Sequence of chain 1.X:
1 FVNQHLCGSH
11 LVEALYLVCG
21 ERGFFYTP

Sequence of chain 1.BA:
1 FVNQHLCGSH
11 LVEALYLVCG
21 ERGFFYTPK

Sequence of chain 1.Z:
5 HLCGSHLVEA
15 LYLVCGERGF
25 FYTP

Binding-site contacts:
Ligand atom CD2 contacts residue LEU16 of chain 1.W at 4.3 Å (hydrophobic).
Ligand atom CE2 contacts residue HIS5 of chain 1.BA at 3.7 Å.
Ligand atom CZ3 contacts residue CYS6 of chain 1.W at 3.4 Å (hydrophobic).
Ligand atom CA contacts residue LEU17 of chain 1.Z at 4.3 Å (hydrophobic).
Ligand atom CD1 contacts residue LEU17 of chain 1.Z at 3.7 Å (hydrophobic).
Ligand atom OH contacts residue LEU11 of chain 1.X at 4.3 Å.
Ligand atom CZ2 contacts residue HIS5 of chain 1.BA at 4.2 Å.
Ligand atom NE1 contacts residue HIS5 of chain 1.BA at 3.8 Å.
Ligand atom CZ2 contacts residue LEU6 of chain 1.BA at 4.0 Å (hydrophobic).
Ligand atom CA contacts residue CYS11 of chain 1.W at 3.2 Å (hydrophobic).
Ligand atom CZ2 contacts residue LEU11 of chain 1.X at 4.0 Å (hydrophobic).
Ligand atom CH2 contacts residue LEU11 of chain 1.X at 3.5 Å (hydrophobic).
Ligand atom NZ contacts residue SER12 of chain 1.W at 4.0 Å.
Ligand atom NZ contacts residue CYS11 of chain 1.W at 2.8 Å (h-bond).
Ligand atom CB contacts residue LEU17 of chain 1.Z at 4.0 Å (hydrophobic).
Ligand atom CZ3 contacts residue LEU11 of chain 1.X at 3.9 Å (hydrophobic).
Ligand atom CB contacts residue LEU16 of chain 1.W at 3.9 Å (hydrophobic).
Ligand atom CD2 contacts residue CYS11 of chain 1.W at 4.3 Å (hydrophobic).
Ligand atom CG contacts residue LEU16 of chain 1.W at 4.0 Å (hydrophobic).
Ligand atom CZ3 contacts residue CYS11 of chain 1.W at 3.8 Å (hydrophobic).
Ligand atom CH2 contacts residue CYS6 of chain 1.W at 3.4 Å (hydrophobic).
Ligand atom CD2 contacts residue HIS5 of chain 1.BA at 3.8 Å.
Ligand atom CG contacts residue CYS11 of chain 1.W at 4.3 Å (hydrophobic).
Ligand atom OH contacts residue CYS6 of chain 1.W at 2.6 Å (h-bond).
Ligand atom CA contacts residue ILE10 of chain 1.W at 4.0 Å (hydrophobic).
Ligand atom CB contacts residue LEU13 of chain 1.W at 4.1 Å (hydrophobic).
Ligand atom CB contacts residue HIS5 of chain 1.BA at 4.1 Å.
Ligand atom OH contacts residue ILE10 of chain 1.W at 3.6 Å.
Ligand atom CD1 contacts residue HIS5 of chain 1.BA at 3.6 Å.
Ligand atom CE3 contacts residue ILE10 of chain 1.W at 4.3 Å (hydrophobic).
Ligand atom CA contacts residue GLU21 of chain 1.Z at 3.8 Å.
Ligand atom NZ contacts residue GLU21 of chain 1.Z at 2.9 Å (salt-bridge).
Ligand atom OH contacts residue SER9 of chain 1.W at 3.3 Å (h-bond).
Ligand atom CG contacts residue HIS5 of chain 1.BA at 3.6 Å.
Ligand atom NZ contacts residue ILE10 of chain 1.W at 4.2 Å.
Ligand atom CB contacts residue CYS11 of chain 1.W at 3.5 Å (hydrophobic).
Ligand atom CE3 contacts residue CYS11 of chain 1.W at 3.6 Å (hydrophobic).
Ligand atom CA contacts residue HIS5 of chain 1.BA at 3.5 Å.
Ligand atom OH contacts residue CYS11 of chain 1.W at 2.9 Å (h-bond).
Ligand atom CG contacts residue LEU17 of chain 1.Z at 4.1 Å (hydrophobic).

Sequence of chain 1.W:
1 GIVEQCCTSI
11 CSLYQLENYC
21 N

A small-molecule ligand and the protein it binds are described below.
Small molecule (SMILES): NCCc1c[nH]c2ccc(O)cc12